This protein binds this small molecule.
Small molecule (SMILES): OC[C@H]1O[C@@H](O[C@H]2[C@H](O)[C@@H](O)[C@H](O)O[C@@H]2CO)[C@H](O)[C@@H](O)[C@@H]1O

Binding-site contacts:
Ligand atom C4 contacts residue ASN110 of chain 1.A at 4.0 Å.
Ligand atom O6 contacts residue PRO113 of chain 1.A at 4.0 Å.
Ligand atom O1 contacts residue ASP32 of chain 1.A at 3.5 Å (salt-bridge).
Ligand atom O2 contacts residue ASP32 of chain 1.A at 2.7 Å (salt-bridge).
Ligand atom C3 contacts residue TRP73 of chain 1.A at 4.2 Å (hydrophobic).
Ligand atom C6 contacts residue GLY36 of chain 1.A at 3.6 Å.
Ligand atom O3 contacts residue HIS34 of chain 1.A at 3.3 Å.
Ligand atom O1 contacts residue ALA111 of chain 1.A at 3.9 Å.
Ligand atom C1 contacts residue ASP32 of chain 1.A at 4.1 Å.
Ligand atom C5 contacts residue ALA111 of chain 1.A at 3.7 Å (hydrophobic).
Ligand atom O4 contacts residue LEU72 of chain 1.A at 4.2 Å.
Ligand atom O3 contacts residue GLY36 of chain 1.A at 3.9 Å.
Ligand atom O4 contacts residue ASN110 of chain 1.A at 4.0 Å.
Ligand atom O5 contacts residue GLY36 of chain 1.A at 3.5 Å.
Ligand atom O6 contacts residue GLY36 of chain 1.A at 2.9 Å (h-bond).
Ligand atom C6 contacts residue PRO113 of chain 1.A at 4.1 Å (hydrophobic).
Ligand atom C2 contacts residue ALA37 of chain 1.A at 4.2 Å (hydrophobic).
Ligand atom C1 contacts residue ASN110 of chain 1.A at 3.8 Å.
Ligand atom O6 contacts residue ASP46 of chain 1.A at 2.7 Å (salt-bridge).
Ligand atom O6 contacts residue LYS35 of chain 1.A at 3.5 Å (salt-bridge).
Ligand atom O4 contacts residue ALA37 of chain 1.A at 3.7 Å.
Ligand atom O5 contacts residue ALA37 of chain 1.A at 3.9 Å.
Ligand atom O3 contacts residue LEU72 of chain 1.A at 3.9 Å.
Ligand atom C2 contacts residue HIS34 of chain 1.A at 4.0 Å.
Ligand atom O2 contacts residue LEU72 of chain 1.A at 2.7 Å (h-bond).
Ligand atom O3 contacts residue TRP73 of chain 1.A at 3.5 Å.
Ligand atom C2 contacts residue LEU72 of chain 1.A at 3.2 Å (hydrophobic).
Ligand atom C3 contacts residue ASN110 of chain 1.A at 3.3 Å.
Ligand atom C4 contacts residue TRP73 of chain 1.A at 3.9 Å (hydrophobic).
Ligand atom O5 contacts residue PRO113 of chain 1.A at 3.8 Å.
Ligand atom C6 contacts residue ASP46 of chain 1.A at 3.5 Å.
Ligand atom C5 contacts residue ASN110 of chain 1.A at 3.9 Å.
Ligand atom O5 contacts residue ALA111 of chain 1.A at 3.5 Å (h-bond).
Ligand atom C3 contacts residue GLY36 of chain 1.A at 4.0 Å.
Ligand atom C1 contacts residue ALA111 of chain 1.A at 3.4 Å (hydrophobic).
Ligand atom O6 contacts residue HIS34 of chain 1.A at 3.6 Å.
Ligand atom O2 contacts residue ASN110 of chain 1.A at 2.9 Å (h-bond).
Ligand atom C2 contacts residue ASP32 of chain 1.A at 3.5 Å.
Ligand atom C2 contacts residue ASN110 of chain 1.A at 3.8 Å.
Ligand atom O2 contacts residue HIS34 of chain 1.A at 3.7 Å.

Sequence of chain 1.A:
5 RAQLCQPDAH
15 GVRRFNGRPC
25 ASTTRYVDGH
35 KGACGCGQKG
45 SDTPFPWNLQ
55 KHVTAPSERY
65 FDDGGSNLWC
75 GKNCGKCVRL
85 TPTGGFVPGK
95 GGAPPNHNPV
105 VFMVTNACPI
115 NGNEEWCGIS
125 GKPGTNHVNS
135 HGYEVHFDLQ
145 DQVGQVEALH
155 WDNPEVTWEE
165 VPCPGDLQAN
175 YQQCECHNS